The small molecule below binds the protein below.
Small molecule (SMILES): Cc1cn([C@H]2C[C@H](O[P](=O)(O)OC[C@H]3O[C@@H](n4cnc5c(=O)nc(N)[nH]c54)C[C@@H]3OP(=O)(O)O)[C@@H](CO[P](=O)(O)O[C@H]3C[C@H](n4ccc(N)nc4=O)O[C@@H]3CO[P](=O)(O)O[C@H]3C[C@H](n4cc(C)c(=O)[nH]c4=O)O[C@@H]3CO[P](=O)(O)O[C@H]3C[C@H](n4cnc5c(N)ncnc54)O[C@@H]3CO[P](=O)(O)O[C@H]3C[C@H](n4ccc(N)nc4=O)O[C@@H]3CO)O2)c(=O)[nH]c1=O

Sequence of chain 1.C:
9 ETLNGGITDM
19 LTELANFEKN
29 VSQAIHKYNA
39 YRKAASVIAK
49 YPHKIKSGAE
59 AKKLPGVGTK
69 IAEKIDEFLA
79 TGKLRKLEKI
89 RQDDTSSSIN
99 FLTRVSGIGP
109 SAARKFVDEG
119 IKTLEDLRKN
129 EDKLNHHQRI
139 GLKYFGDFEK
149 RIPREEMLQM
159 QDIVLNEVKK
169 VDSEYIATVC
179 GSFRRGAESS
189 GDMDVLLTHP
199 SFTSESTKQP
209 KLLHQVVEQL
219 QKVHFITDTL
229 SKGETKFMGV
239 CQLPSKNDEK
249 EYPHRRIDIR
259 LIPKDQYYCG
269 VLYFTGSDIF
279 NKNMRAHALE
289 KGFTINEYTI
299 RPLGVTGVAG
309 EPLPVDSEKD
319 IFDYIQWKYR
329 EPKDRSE

Binding-site contacts:
Ligand atom OP1 contacts residue GLU232 of chain 1.C at 3.1 Å (salt-bridge).
Ligand atom N4 contacts residue DG3 of chain 1.B at 2.9 Å (h-bond).
Ligand atom O4 contacts residue DC1 of chain 1.B at 3.3 Å (h-bond).
Ligand atom N1 contacts residue DA4 of chain 1.B at 3.4 Å (h-bond).
Ligand atom C2 contacts residue DG3 of chain 1.B at 3.3 Å.
Ligand atom N2 contacts residue DA2 of chain 1.B at 3.4 Å.
Ligand atom C2 contacts residue DG6 of chain 1.B at 3.5 Å.
Ligand atom C2 contacts residue DG3 of chain 1.B at 3.5 Å.
Ligand atom N1 contacts residue DT5 of chain 1.B at 2.4 Å (h-bond).
Ligand atom N3 contacts residue DG6 of chain 1.B at 3.5 Å (h-bond).
Ligand atom O2 contacts residue DG6 of chain 1.B at 2.5 Å (h-bond).
Ligand atom OP1 contacts residue THR233 of chain 1.C at 2.8 Å (h-bond).
Ligand atom C2 contacts residue DT5 of chain 1.B at 2.8 Å.
Ligand atom C4 contacts residue DA4 of chain 1.B at 3.4 Å.
Ligand atom O2 contacts residue DG3 of chain 1.B at 2.4 Å (h-bond).
Ligand atom N1 contacts residue DC1 of chain 1.B at 2.8 Å (h-bond).
Ligand atom O6 contacts residue DC1 of chain 1.B at 3.1 Å (h-bond).
Ligand atom N3 contacts residue DG6 of chain 1.B at 2.8 Å (h-bond).
Ligand atom N3 contacts residue DA2 of chain 1.B at 2.8 Å (h-bond).
Ligand atom O4 contacts residue DA2 of chain 1.B at 2.9 Å (h-bond).
Ligand atom O5' contacts residue GLY231 of chain 1.C at 3.4 Å.
Ligand atom C4 contacts residue DG3 of chain 1.B at 3.5 Å.
Ligand atom O2 contacts residue DG3 of chain 1.B at 3.1 Å (h-bond).
Ligand atom OP1 contacts residue LYS230 of chain 1.C at 3.0 Å (salt-bridge).
Ligand atom C6 contacts residue DT5 of chain 1.B at 3.2 Å.
Ligand atom O4 contacts residue DG3 of chain 1.B at 3.2 Å (h-bond).
Ligand atom N4 contacts residue DG6 of chain 1.B at 3.2 Å (h-bond).
Ligand atom N6 contacts residue DA4 of chain 1.B at 2.9 Å (h-bond).
Ligand atom O4 contacts residue DA4 of chain 1.B at 3.2 Å (h-bond).
Ligand atom N6 contacts residue DT5 of chain 1.B at 2.8 Å (h-bond).
Ligand atom N3 contacts residue DG3 of chain 1.B at 2.7 Å (h-bond).
Ligand atom C2 contacts residue DG6 of chain 1.B at 3.4 Å.
Ligand atom C5' contacts residue SER229 of chain 1.C at 3.5 Å.
Ligand atom OP1 contacts residue LYS234 of chain 1.C at 2.7 Å (salt-bridge).
Ligand atom N3 contacts residue DA4 of chain 1.B at 2.6 Å (h-bond).
Ligand atom OP1 contacts residue GLY231 of chain 1.C at 3.2 Å.
Ligand atom C2 contacts residue DA4 of chain 1.B at 3.4 Å.
Ligand atom C2 contacts residue DC1 of chain 1.B at 3.5 Å.
Ligand atom N2 contacts residue DC1 of chain 1.B at 2.5 Å (h-bond).
Ligand atom O2 contacts residue DA4 of chain 1.B at 3.0 Å.